Binding-site contacts:
Ligand atom O4D contacts residue PHE167 of chain 1.C at 3.5 Å.
Ligand atom O2A contacts residue VAL170 of chain 1.C at 2.8 Å (h-bond).
Ligand atom C4U contacts residue PRO129 of chain 1.C at 3.0 Å (hydrophobic).
Ligand atom O4U contacts residue ILE130 of chain 1.C at 3.1 Å.
Ligand atom N3U contacts residue ASP131 of chain 1.C at 2.8 Å (salt-bridge).
Ligand atom O2D contacts residue ARG128 of chain 1.C at 3.2 Å.
Ligand atom C3D contacts residue VAL334 of chain 1.C at 3.3 Å (hydrophobic).
Ligand atom O4 contacts residue ASP312 of chain 1.C at 2.6 Å (salt-bridge).
Ligand atom O3D contacts residue VAL334 of chain 1.C at 2.5 Å (h-bond).
Ligand atom O2U contacts residue PRO129 of chain 1.C at 3.2 Å.
Ligand atom O4U contacts residue LEU132 of chain 1.C at 2.8 Å (h-bond).
Ligand atom O3 contacts residue ASN27 of chain 1.C at 3.1 Å (h-bond).
Ligand atom O2D contacts residue SER127 of chain 1.C at 3.1 Å (h-bond).
Ligand atom O5 contacts residue VAL170 of chain 1.C at 3.5 Å.
Ligand atom O2A contacts residue SER169 of chain 1.C at 3.4 Å.
Ligand atom N3U contacts residue PRO129 of chain 1.C at 3.1 Å (h-bond).
Ligand atom C2U contacts residue PRO129 of chain 1.C at 3.5 Å (hydrophobic).
Ligand atom O1E contacts residue ASN27 of chain 1.C at 3.3 Å (h-bond).
Ligand atom C5U contacts residue PRO129 of chain 1.C at 3.4 Å (hydrophobic).
Ligand atom N2 contacts residue ASN27 of chain 1.C at 3.5 Å (h-bond).
Ligand atom O1E contacts residue LYS26 of chain 1.C at 3.0 Å (salt-bridge).
Ligand atom C4 contacts residue ASP312 of chain 1.C at 3.2 Å.
Ligand atom O2U contacts residue ASP131 of chain 1.C at 3.5 Å (salt-bridge).
Ligand atom C8 contacts residue ALA100 of chain 1.C at 3.4 Å (hydrophobic).
Ligand atom C7 contacts residue ASN27 of chain 1.C at 3.3 Å.
Ligand atom O4U contacts residue ASP131 of chain 1.C at 3.3 Å (salt-bridge).
Ligand atom O2B contacts residue ARG128 of chain 1.C at 3.1 Å (salt-bridge).
Ligand atom O1B contacts residue VAL170 of chain 1.C at 3.5 Å.
Ligand atom O3 contacts residue ASP312 of chain 1.C at 3.2 Å (salt-bridge).
Ligand atom C8 contacts residue ASN27 of chain 1.C at 3.4 Å.
Ligand atom O2D contacts residue PRO129 of chain 1.C at 3.4 Å.
Ligand atom O1B contacts residue GLY171 of chain 1.C at 2.8 Å (h-bond).
Ligand atom O4U contacts residue PRO129 of chain 1.C at 3.4 Å (h-bond).
Ligand atom O4 contacts residue THR311 of chain 1.C at 3.5 Å.
Ligand atom O1A contacts residue SER169 of chain 1.C at 2.7 Å (h-bond).
Ligand atom O1 contacts residue ARG128 of chain 1.C at 3.5 Å (salt-bridge).
Ligand atom O7 contacts residue ASN27 of chain 1.C at 3.3 Å.
Ligand atom C2 contacts residue ASN27 of chain 1.C at 3.4 Å.
Ligand atom C5D contacts residue VAL334 of chain 1.C at 3.6 Å (hydrophobic).
Ligand atom C5U contacts residue SER169 of chain 1.C at 3.4 Å.

The protein below binds the small molecule below.
Small molecule (SMILES): C=C(O[C@H]1[C@H](O)[C@@H](CO)O[C@H](O[P](=O)(O)O[P](=O)(O)OC[C@H]2O[C@@H](n3ccc(=O)[nH]c3=O)[C@H](O)[C@@H]2O)[C@@H]1NC(C)=O)C(=O)O

Sequence of chain 1.C:
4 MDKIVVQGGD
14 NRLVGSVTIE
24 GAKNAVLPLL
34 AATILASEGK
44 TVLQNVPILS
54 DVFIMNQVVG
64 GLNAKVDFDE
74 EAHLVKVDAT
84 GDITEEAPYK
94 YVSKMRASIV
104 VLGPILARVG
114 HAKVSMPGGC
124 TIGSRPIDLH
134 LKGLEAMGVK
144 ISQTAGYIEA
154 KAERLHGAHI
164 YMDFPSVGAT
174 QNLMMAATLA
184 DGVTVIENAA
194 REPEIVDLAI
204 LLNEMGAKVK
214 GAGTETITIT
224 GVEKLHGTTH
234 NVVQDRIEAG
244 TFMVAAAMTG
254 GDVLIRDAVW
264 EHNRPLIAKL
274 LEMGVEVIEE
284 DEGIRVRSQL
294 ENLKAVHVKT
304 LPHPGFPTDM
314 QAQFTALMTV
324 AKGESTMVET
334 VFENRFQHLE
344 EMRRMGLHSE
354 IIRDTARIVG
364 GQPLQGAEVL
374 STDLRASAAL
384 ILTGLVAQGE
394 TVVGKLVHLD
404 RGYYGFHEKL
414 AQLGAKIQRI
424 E